The protein below binds the small molecule below.
Small molecule (SMILES): O=C(O)[C@@H]1O[C@H](O[C@H]2[C@@H](OS(=O)(=O)O)O[C@@H](O)[C@H](NS(=O)(=O)O)[C@H]2O)[C@@H](OS(=O)(=O)O)[C@H](O)[C@@H]1O

Sequence of chain 7.B:
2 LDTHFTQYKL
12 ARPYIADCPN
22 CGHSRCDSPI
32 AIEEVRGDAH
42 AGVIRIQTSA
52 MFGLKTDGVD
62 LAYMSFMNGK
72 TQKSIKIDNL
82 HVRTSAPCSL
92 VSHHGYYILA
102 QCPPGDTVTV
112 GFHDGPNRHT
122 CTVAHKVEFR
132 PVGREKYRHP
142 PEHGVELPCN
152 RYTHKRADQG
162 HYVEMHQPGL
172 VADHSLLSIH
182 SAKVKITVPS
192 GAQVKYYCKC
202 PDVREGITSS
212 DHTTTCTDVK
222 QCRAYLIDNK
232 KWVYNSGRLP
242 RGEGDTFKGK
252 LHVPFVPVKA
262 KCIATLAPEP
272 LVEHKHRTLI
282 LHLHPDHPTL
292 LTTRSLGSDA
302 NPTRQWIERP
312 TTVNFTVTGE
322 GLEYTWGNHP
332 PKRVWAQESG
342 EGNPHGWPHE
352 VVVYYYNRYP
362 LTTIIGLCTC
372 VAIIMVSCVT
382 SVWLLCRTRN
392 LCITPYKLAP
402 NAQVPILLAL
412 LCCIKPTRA

Binding-site contacts:
Ligand atom O6B contacts residue HIS155 of chain 7.B at 3.3 Å (h-bond).
Ligand atom C3 contacts residue ALA158 of chain 7.B at 4.0 Å (hydrophobic).
Ligand atom C2 contacts residue ALA158 of chain 7.B at 3.7 Å (hydrophobic).
Ligand atom O5 contacts residue LYS156 of chain 7.B at 3.4 Å.
Ligand atom C3 contacts residue ARG157 of chain 7.B at 3.7 Å.
Ligand atom O6A contacts residue HIS155 of chain 7.B at 3.8 Å.
Ligand atom O3 contacts residue ARG157 of chain 7.B at 3.3 Å (salt-bridge).
Ligand atom C6 contacts residue HIS155 of chain 7.B at 3.4 Å.
Ligand atom O6A contacts residue SER93 of chain 7.B at 3.2 Å.
Ligand atom OAF contacts residue ARG157 of chain 7.B at 2.8 Å (salt-bridge).
Ligand atom O6B contacts residue LEU62 of chain 7.B at 4.0 Å.
Ligand atom O6A contacts residue HIS94 of chain 7.B at 3.2 Å (h-bond).
Ligand atom O4 contacts residue SER93 of chain 7.B at 3.0 Å (h-bond).
Ligand atom O6B contacts residue ARG157 of chain 7.B at 3.3 Å (salt-bridge).
Ligand atom O5B contacts residue LYS156 of chain 7.B at 3.3 Å.
Ligand atom O6B contacts residue HIS94 of chain 7.B at 4.0 Å.
Ligand atom O6B contacts residue LYS156 of chain 7.B at 3.3 Å.
Ligand atom OAH contacts residue ASP3 of chain 7.B at 4.0 Å.
Ligand atom OAH contacts residue THR4 of chain 7.B at 3.7 Å.
Ligand atom SAG contacts residue THR4 of chain 7.B at 3.9 Å.
Ligand atom OBI contacts residue LYS156 of chain 7.B at 4.0 Å.
Ligand atom O4 contacts residue HIS155 of chain 7.B at 3.5 Å (h-bond).
Ligand atom C6 contacts residue LEU62 of chain 7.B at 3.5 Å (hydrophobic).
Ligand atom C3 contacts residue LYS156 of chain 7.B at 4.0 Å.
Ligand atom C4 contacts residue LYS156 of chain 7.B at 4.0 Å.
Ligand atom O3 contacts residue ALA158 of chain 7.B at 3.0 Å (h-bond).
Ligand atom O3 contacts residue LYS156 of chain 7.B at 3.0 Å.
Ligand atom C6 contacts residue SER93 of chain 7.B at 4.0 Å.
Ligand atom O4 contacts residue LYS156 of chain 7.B at 3.5 Å.
Ligand atom C6 contacts residue HIS94 of chain 7.B at 3.9 Å.
Ligand atom SAG contacts residue ARG157 of chain 7.B at 3.6 Å (salt-bridge).
Ligand atom O5 contacts residue ARG157 of chain 7.B at 3.8 Å.
Ligand atom OAH contacts residue LEU2 of chain 7.B at 2.8 Å (h-bond).
Ligand atom OAF contacts residue THR4 of chain 7.B at 2.9 Å (h-bond).
Ligand atom O5 contacts residue HIS155 of chain 7.B at 3.6 Å.
Ligand atom C5 contacts residue LEU62 of chain 7.B at 3.8 Å (hydrophobic).
Ligand atom OAF contacts residue ALA158 of chain 7.B at 3.3 Å.
Ligand atom C5 contacts residue HIS155 of chain 7.B at 4.0 Å.
Ligand atom OAH contacts residue ARG157 of chain 7.B at 3.1 Å (salt-bridge).
Ligand atom O6A contacts residue LEU62 of chain 7.B at 3.4 Å.